Sequence of chain 1.B:
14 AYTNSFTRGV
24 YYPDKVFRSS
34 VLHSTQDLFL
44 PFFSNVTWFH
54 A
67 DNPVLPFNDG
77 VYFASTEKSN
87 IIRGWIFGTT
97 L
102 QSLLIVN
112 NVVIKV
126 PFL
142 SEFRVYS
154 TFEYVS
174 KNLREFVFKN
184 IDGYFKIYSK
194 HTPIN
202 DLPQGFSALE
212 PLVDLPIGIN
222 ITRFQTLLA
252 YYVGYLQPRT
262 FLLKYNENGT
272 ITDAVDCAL

This small molecule binds to this protein.
Small molecule (SMILES): CC(=O)N[C@@H]1[C@@H](O)[C@H](O)[C@@H](CO)O[C@H]1O

Binding-site contacts:
Ligand atom C5 contacts residue THR95 of chain 1.B at 4.3 Å.
Ligand atom O5 contacts residue THR95 of chain 1.B at 3.6 Å.
Ligand atom O7 contacts residue ASN221 of chain 1.B at 3.7 Å.
Ligand atom O5 contacts residue THR223 of chain 1.B at 4.1 Å.
Ligand atom C3 contacts residue ASN221 of chain 1.B at 3.8 Å.
Ligand atom C2 contacts residue ASN221 of chain 1.B at 2.4 Å.
Ligand atom C4 contacts residue ASN221 of chain 1.B at 4.2 Å.
Ligand atom C6 contacts residue THR95 of chain 1.B at 3.8 Å.
Ligand atom C5 contacts residue THR223 of chain 1.B at 4.4 Å.
Ligand atom O6 contacts residue THR223 of chain 1.B at 4.0 Å.
Ligand atom N2 contacts residue ASN221 of chain 1.B at 2.9 Å (h-bond).
Ligand atom C7 contacts residue ASN221 of chain 1.B at 3.5 Å.
Ligand atom C1 contacts residue ASN221 of chain 1.B at 1.4 Å.
Ligand atom C6 contacts residue THR223 of chain 1.B at 3.9 Å.
Ligand atom O5 contacts residue ASN221 of chain 1.B at 2.4 Å (h-bond).
Ligand atom C5 contacts residue ASN221 of chain 1.B at 3.7 Å.